A small-molecule ligand and the protein it binds are described below.
Small molecule (SMILES): Nc1ccn([C@@H]2O[C@H](CO[P](=O)(O)O[C@H]3[C@@H](O)[C@H](n4ccc(=O)[nH]c4=O)O[C@@H]3CO[P](=O)(O)O[C@H]3[C@@H](O)[C@H](n4ccc(N)nc4=O)O[C@@H]3CO[P](=O)(O)O[C@H]3[C@@H](O)[C@H](n4ccc(=O)[nH]c4=O)O[C@@H]3CO[P](=O)(O)O[C@H]3[C@@H](O)[C@H](n4cnc5c(=O)nc(N)[nH]c54)O[C@@H]3CO[P](=O)(O)O[C@H]3[C@@H](O)[C@H](n4cnc5c(N)ncnc54)O[C@@H]3CO)[C@@H](O)[C@H]2O)c(=O)n1

Sequence of chain 3.C:
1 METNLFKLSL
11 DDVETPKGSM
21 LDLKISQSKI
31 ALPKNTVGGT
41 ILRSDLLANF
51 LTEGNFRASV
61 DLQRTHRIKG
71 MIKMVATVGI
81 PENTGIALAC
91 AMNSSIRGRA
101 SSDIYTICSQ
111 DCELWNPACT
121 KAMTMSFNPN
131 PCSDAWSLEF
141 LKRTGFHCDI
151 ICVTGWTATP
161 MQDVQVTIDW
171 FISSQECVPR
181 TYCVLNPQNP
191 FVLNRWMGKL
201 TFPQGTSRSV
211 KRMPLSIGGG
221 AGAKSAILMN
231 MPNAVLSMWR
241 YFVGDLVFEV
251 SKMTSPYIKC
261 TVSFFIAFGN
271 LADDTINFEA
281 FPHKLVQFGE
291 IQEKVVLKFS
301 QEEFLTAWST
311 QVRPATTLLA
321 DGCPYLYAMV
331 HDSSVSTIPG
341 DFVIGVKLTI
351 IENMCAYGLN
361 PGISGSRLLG

Binding-site contacts:
Ligand atom C1' contacts residue PRO190 of chain 3.C at 3.9 Å (hydrophobic).
Ligand atom O4' contacts residue ARG180 of chain 3.C at 4.0 Å.
Ligand atom C4' contacts residue PRO190 of chain 3.C at 4.3 Å (hydrophobic).
Ligand atom O3' contacts residue THR124 of chain 3.C at 4.2 Å.
Ligand atom N1 contacts residue VAL192 of chain 3.C at 4.0 Å.
Ligand atom C8 contacts residue ILE350 of chain 3.C at 4.1 Å (hydrophobic).
Ligand atom O2' contacts residue ARG180 of chain 3.C at 3.9 Å.
Ligand atom N6 contacts residue THR349 of chain 3.C at 3.9 Å.
Ligand atom O2 contacts residue GLU113 of chain 3.C at 4.2 Å.
Ligand atom C4 contacts residue VAL192 of chain 3.C at 3.9 Å (hydrophobic).
Ligand atom C2 contacts residue VAL192 of chain 3.C at 3.7 Å (hydrophobic).
Ligand atom N3 contacts residue ARG180 of chain 3.C at 4.0 Å.
Ligand atom C4 contacts residue ILE350 of chain 3.C at 4.2 Å (hydrophobic).
Ligand atom O4' contacts residue THR124 of chain 3.C at 4.3 Å.
Ligand atom C4' contacts residue SER126 of chain 3.C at 3.4 Å.
Ligand atom O4' contacts residue PRO190 of chain 3.C at 3.2 Å.
Ligand atom P contacts residue SER126 of chain 3.C at 3.7 Å.
Ligand atom C5 contacts residue ILE350 of chain 3.C at 3.6 Å (hydrophobic).
Ligand atom N9 contacts residue PRO190 of chain 3.C at 4.1 Å.
Ligand atom C5' contacts residue THR124 of chain 3.C at 3.5 Å.
Ligand atom O2' contacts residue MET125 of chain 3.C at 3.6 Å.
Ligand atom O3' contacts residue MET125 of chain 3.C at 4.3 Å.
Ligand atom C8 contacts residue PRO190 of chain 3.C at 4.2 Å (hydrophobic).
Ligand atom O3' contacts residue SER126 of chain 3.C at 3.3 Å.
Ligand atom C2 contacts residue ARG180 of chain 3.C at 3.6 Å.
Ligand atom C4' contacts residue THR124 of chain 3.C at 3.6 Å.
Ligand atom OP1 contacts residue LYS73 of chain 3.C at 4.1 Å.
Ligand atom OP1 contacts residue SER126 of chain 3.C at 2.8 Å (h-bond).
Ligand atom C1' contacts residue ARG180 of chain 3.C at 3.7 Å.
Ligand atom N7 contacts residue ILE350 of chain 3.C at 3.8 Å.
Ligand atom O2' contacts residue THR124 of chain 3.C at 4.1 Å.
Ligand atom C3' contacts residue SER126 of chain 3.C at 4.3 Å.
Ligand atom O2' contacts residue SER126 of chain 3.C at 3.6 Å (h-bond).
Ligand atom OP1 contacts residue THR124 of chain 3.C at 4.0 Å.
Ligand atom C5' contacts residue SER126 of chain 3.C at 3.9 Å.
Ligand atom N6 contacts residue ILE350 of chain 3.C at 4.0 Å.
Ligand atom O4' contacts residue SER126 of chain 3.C at 4.3 Å.
Ligand atom OP1 contacts residue THR124 of chain 3.C at 3.8 Å.
Ligand atom C6 contacts residue ILE350 of chain 3.C at 3.8 Å (hydrophobic).
Ligand atom N3 contacts residue VAL192 of chain 3.C at 3.4 Å.